Binding-site contacts:
Ligand atom C5 contacts residue SER126 of chain 1.O at 4.2 Å.
Ligand atom C3 contacts residue LYS225 of chain 1.O at 3.7 Å.
Ligand atom O5 contacts residue THR128 of chain 1.O at 4.3 Å.
Ligand atom C3 contacts residue MET228 of chain 1.O at 4.1 Å (hydrophobic).
Ligand atom C4 contacts residue NAP1 of chain 1.JB at 3.5 Å.
Ligand atom O3 contacts residue LYS225 of chain 1.O at 2.7 Å (salt-bridge).
Ligand atom C6 contacts residue PHE187 of chain 1.O at 3.5 Å (hydrophobic).
Ligand atom C2 contacts residue NAP1 of chain 1.JB at 4.2 Å.
Ligand atom C5 contacts residue NAP1 of chain 1.JB at 3.8 Å.
Ligand atom O2 contacts residue ADP1 of chain 1.KB at 2.8 Å (h-bond).
Ligand atom C2 contacts residue SER126 of chain 1.O at 4.4 Å.
Ligand atom O6 contacts residue PHE215 of chain 1.O at 4.1 Å.
Ligand atom C1 contacts residue THR128 of chain 1.O at 4.2 Å.
Ligand atom O3 contacts residue MET228 of chain 1.O at 3.7 Å.
Ligand atom O4 contacts residue SER126 of chain 1.O at 2.8 Å (h-bond).
Ligand atom C4 contacts residue SER126 of chain 1.O at 3.5 Å.
Ligand atom C2 contacts residue LYS225 of chain 1.O at 3.9 Å.
Ligand atom O2 contacts residue MET228 of chain 1.O at 3.5 Å (h-bond).
Ligand atom C6 contacts residue SER163 of chain 1.O at 3.3 Å.
Ligand atom O5 contacts residue NAP1 of chain 1.JB at 3.9 Å.
Ligand atom O6 contacts residue NAP1 of chain 1.JB at 3.0 Å.
Ligand atom C6 contacts residue NAP1 of chain 1.JB at 3.1 Å.
Ligand atom O2 contacts residue NAP1 of chain 1.JB at 3.0 Å (h-bond).
Ligand atom O6 contacts residue SER163 of chain 1.O at 3.1 Å (h-bond).
Ligand atom C2 contacts residue ADP1 of chain 1.KB at 2.4 Å.
Ligand atom C1 contacts residue ADP1 of chain 1.KB at 1.4 Å.
Ligand atom C4 contacts residue LYS225 of chain 1.O at 4.3 Å.
Ligand atom C5 contacts residue THR128 of chain 1.O at 3.9 Å.
Ligand atom C3 contacts residue ADP1 of chain 1.KB at 3.8 Å.
Ligand atom O3 contacts residue SER126 of chain 1.O at 3.0 Å (h-bond).
Ligand atom C2 contacts residue MET228 of chain 1.O at 3.6 Å (hydrophobic).
Ligand atom O2 contacts residue LYS225 of chain 1.O at 3.2 Å (salt-bridge).
Ligand atom O5 contacts residue ADP1 of chain 1.KB at 2.3 Å (h-bond).
Ligand atom C4 contacts residue ADP1 of chain 1.KB at 4.2 Å.
Ligand atom O4 contacts residue NAP1 of chain 1.JB at 3.6 Å (h-bond).
Ligand atom C3 contacts residue SER126 of chain 1.O at 3.0 Å.
Ligand atom C5 contacts residue PHE187 of chain 1.O at 4.2 Å (hydrophobic).
Ligand atom C5 contacts residue ADP1 of chain 1.KB at 3.6 Å.
Ligand atom O4 contacts residue PHE187 of chain 1.O at 3.5 Å.
Ligand atom O6 contacts residue ADP1 of chain 1.KB at 3.7 Å.

Sequence of chain 1.O:
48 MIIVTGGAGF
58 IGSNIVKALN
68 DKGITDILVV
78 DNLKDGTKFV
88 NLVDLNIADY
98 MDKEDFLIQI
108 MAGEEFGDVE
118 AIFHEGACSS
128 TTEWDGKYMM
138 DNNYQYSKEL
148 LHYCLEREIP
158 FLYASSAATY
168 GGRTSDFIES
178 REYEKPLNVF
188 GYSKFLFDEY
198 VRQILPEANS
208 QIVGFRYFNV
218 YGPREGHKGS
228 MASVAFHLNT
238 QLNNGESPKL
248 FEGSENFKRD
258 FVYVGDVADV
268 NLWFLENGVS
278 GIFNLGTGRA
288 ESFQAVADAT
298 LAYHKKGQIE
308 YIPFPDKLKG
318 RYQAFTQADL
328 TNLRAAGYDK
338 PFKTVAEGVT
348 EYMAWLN

A protein and the small-molecule ligand that binds it are described below.
Small molecule (SMILES): OC[C@H]1O[C@@H](O)[C@@H](O)[C@@H](O)[C@@H]1O